A small-molecule ligand and the protein it binds are described below.
Small molecule (SMILES): CCCN=O

Sequence of chain 1.A:
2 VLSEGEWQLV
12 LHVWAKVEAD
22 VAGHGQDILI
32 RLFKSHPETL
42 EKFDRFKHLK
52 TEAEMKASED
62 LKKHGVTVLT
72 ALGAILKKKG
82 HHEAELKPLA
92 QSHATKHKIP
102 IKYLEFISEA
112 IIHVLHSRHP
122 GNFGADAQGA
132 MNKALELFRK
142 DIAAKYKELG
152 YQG

Binding-site contacts:
Ligand atom C3 contacts residue HEM1 of chain 1.B at 3.0 Å.
Ligand atom C1 contacts residue LEU30 of chain 1.A at 3.7 Å (hydrophobic).
Ligand atom O1 contacts residue HEM1 of chain 1.B at 2.8 Å.
Ligand atom C1 contacts residue HEM1 of chain 1.B at 3.7 Å.
Ligand atom C1 contacts residue PHE44 of chain 1.A at 3.4 Å (hydrophobic).
Ligand atom O1 contacts residue VAL69 of chain 1.A at 3.4 Å.
Ligand atom C2 contacts residue LEU30 of chain 1.A at 3.4 Å (hydrophobic).
Ligand atom C3 contacts residue ILE108 of chain 1.A at 3.8 Å (hydrophobic).
Ligand atom C2 contacts residue HEM1 of chain 1.B at 3.9 Å.
Ligand atom N1 contacts residue HIS65 of chain 1.A at 3.7 Å.
Ligand atom O1 contacts residue HIS65 of chain 1.A at 2.5 Å (h-bond).
Ligand atom C2 contacts residue VAL69 of chain 1.A at 4.0 Å (hydrophobic).
Ligand atom N1 contacts residue VAL69 of chain 1.A at 3.5 Å.
Ligand atom C3 contacts residue VAL69 of chain 1.A at 3.5 Å (hydrophobic).
Ligand atom N1 contacts residue HIS94 of chain 1.A at 3.9 Å.
Ligand atom N1 contacts residue HEM1 of chain 1.B at 1.8 Å.
Ligand atom O1 contacts residue PHE44 of chain 1.A at 3.4 Å.
Ligand atom C3 contacts residue PHE44 of chain 1.A at 4.4 Å (hydrophobic).
Ligand atom C2 contacts residue PHE44 of chain 1.A at 3.5 Å (hydrophobic).
Ligand atom C2 contacts residue HIS65 of chain 1.A at 4.5 Å.
Ligand atom C1 contacts residue ILE108 of chain 1.A at 3.7 Å (hydrophobic).
Ligand atom N1 contacts residue PHE44 of chain 1.A at 4.2 Å.
Ligand atom C2 contacts residue ILE108 of chain 1.A at 4.0 Å (hydrophobic).
Ligand atom C1 contacts residue LEU33 of chain 1.A at 3.4 Å (hydrophobic).